Binding-site contacts:
Ligand atom C5 contacts residue SER211 of chain 1.C at 3.7 Å.
Ligand atom C3 contacts residue ASN127 of chain 1.C at 3.6 Å.
Ligand atom O6 contacts residue GLY213 of chain 1.C at 4.1 Å.
Ligand atom O2 contacts residue ASN127 of chain 1.C at 3.8 Å.
Ligand atom C5 contacts residue TYR125 of chain 1.C at 3.5 Å (hydrophobic).
Ligand atom C1 contacts residue SER211 of chain 1.C at 3.7 Å.
Ligand atom C3 contacts residue TYR125 of chain 1.C at 3.6 Å (hydrophobic).
Ligand atom O3 contacts residue SER211 of chain 1.C at 2.9 Å (h-bond).
Ligand atom O4 contacts residue ASP83 of chain 1.C at 2.5 Å (salt-bridge).
Ligand atom C6 contacts residue TYR125 of chain 1.C at 3.5 Å (hydrophobic).
Ligand atom O3 contacts residue GLY104 of chain 1.C at 3.0 Å (h-bond).
Ligand atom O3 contacts residue ASN127 of chain 1.C at 2.8 Å (h-bond).
Ligand atom C4 contacts residue ASP83 of chain 1.C at 2.9 Å.
Ligand atom O2 contacts residue GLU129 of chain 1.C at 4.0 Å.
Ligand atom C3 contacts residue GLY213 of chain 1.C at 3.7 Å.
Ligand atom O4 contacts residue ALA82 of chain 1.C at 3.7 Å.
Ligand atom O6 contacts residue TYR125 of chain 1.C at 3.8 Å.
Ligand atom O4 contacts residue SER211 of chain 1.C at 3.8 Å.
Ligand atom O6 contacts residue ASP80 of chain 1.C at 3.3 Å.
Ligand atom O2 contacts residue GLY213 of chain 1.C at 3.3 Å (h-bond).
Ligand atom C3 contacts residue ASP83 of chain 1.C at 3.2 Å.
Ligand atom O3 contacts residue TYR125 of chain 1.C at 3.9 Å.
Ligand atom O2 contacts residue LEU212 of chain 1.C at 3.0 Å.
Ligand atom C6 contacts residue ASP80 of chain 1.C at 3.7 Å.
Ligand atom O3 contacts residue LEU212 of chain 1.C at 3.5 Å (h-bond).
Ligand atom O4 contacts residue GLY214 of chain 1.C at 3.9 Å.
Ligand atom O4 contacts residue SER211 of chain 1.C at 2.7 Å (h-bond).
Ligand atom C6 contacts residue GLY214 of chain 1.C at 3.5 Å.
Ligand atom C6 contacts residue SER211 of chain 1.C at 3.9 Å.
Ligand atom O6 contacts residue GLY214 of chain 1.C at 4.0 Å.
Ligand atom C4 contacts residue TYR125 of chain 1.C at 3.6 Å (hydrophobic).
Ligand atom O3 contacts residue GLY103 of chain 1.C at 3.7 Å.
Ligand atom C2 contacts residue GLY213 of chain 1.C at 3.9 Å.
Ligand atom O3 contacts residue GLY213 of chain 1.C at 2.6 Å (h-bond).
Ligand atom C4 contacts residue SER211 of chain 1.C at 3.7 Å.
Ligand atom O5 contacts residue SER211 of chain 1.C at 3.0 Å (h-bond).
Ligand atom O3 contacts residue GLY214 of chain 1.C at 3.6 Å (h-bond).
Ligand atom C2 contacts residue SER211 of chain 1.C at 3.8 Å.
Ligand atom O3 contacts residue ASP83 of chain 1.C at 2.4 Å (salt-bridge).
Ligand atom C3 contacts residue SER211 of chain 1.C at 3.9 Å.

Sequence of chain 1.C:
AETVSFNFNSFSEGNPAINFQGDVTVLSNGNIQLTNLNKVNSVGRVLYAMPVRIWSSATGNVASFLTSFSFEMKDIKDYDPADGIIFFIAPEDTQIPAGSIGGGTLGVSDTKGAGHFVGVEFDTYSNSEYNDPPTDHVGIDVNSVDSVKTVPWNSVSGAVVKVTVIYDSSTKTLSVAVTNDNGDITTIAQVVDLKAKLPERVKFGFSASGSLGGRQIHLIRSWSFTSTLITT

A protein and the small-molecule ligand that binds it are described below.
Small molecule (SMILES): OC[C@H]1O[C@@H](O[C@H]2[C@H](O)[C@@H](O)[C@@H](O)O[C@@H]2CO)[C@H](O)[C@@H](O)[C@H]1O